This small molecule binds to this protein.
Small molecule (SMILES): Cc1cc(Nc2cc(N3CCN(C)CC3)nc(Sc3ccc(NC(=O)C4CC4)cc3)n2)[nH]n1

Sequence of chain 2.A:
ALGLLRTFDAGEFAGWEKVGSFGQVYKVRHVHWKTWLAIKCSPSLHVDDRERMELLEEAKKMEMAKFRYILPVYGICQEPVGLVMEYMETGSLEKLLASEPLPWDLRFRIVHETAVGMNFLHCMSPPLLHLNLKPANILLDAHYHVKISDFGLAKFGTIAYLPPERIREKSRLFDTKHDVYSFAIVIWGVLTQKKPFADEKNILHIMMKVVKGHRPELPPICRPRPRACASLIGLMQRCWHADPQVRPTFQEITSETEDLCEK

Binding-site contacts:
Ligand atom C10 contacts residue MET99 of chain 2.A at 3.8 Å (hydrophobic).
Ligand atom C9 contacts residue GLY102 of chain 2.A at 3.6 Å.
Ligand atom N19 contacts residue LEU82 of chain 2.A at 3.8 Å.
Ligand atom C29 contacts residue LEU150 of chain 2.A at 3.3 Å (hydrophobic).
Ligand atom N13 contacts residue GLY102 of chain 2.A at 3.8 Å.
Ligand atom C9 contacts residue TYR98 of chain 2.A at 3.6 Å (hydrophobic).
Ligand atom C28 contacts residue LEU150 of chain 2.A at 3.5 Å (hydrophobic).
Ligand atom C8 contacts residue GLY102 of chain 2.A at 3.6 Å.
Ligand atom N19 contacts residue ALA49 of chain 2.A at 3.3 Å.
Ligand atom N20 contacts residue TYR98 of chain 2.A at 3.7 Å.
Ligand atom C9 contacts residue MET99 of chain 2.A at 3.5 Å (hydrophobic).
Ligand atom O32 contacts residue VAL36 of chain 2.A at 3.8 Å.
Ligand atom C26 contacts residue VAL36 of chain 2.A at 3.6 Å (hydrophobic).
Ligand atom C28 contacts residue ALA147 of chain 2.A at 3.5 Å (hydrophobic).
Ligand atom C18 contacts residue LEU150 of chain 2.A at 3.7 Å (hydrophobic).
Ligand atom C34 contacts residue GLU69 of chain 2.A at 3.5 Å.
Ligand atom N13 contacts residue VAL28 of chain 2.A at 3.7 Å.
Ligand atom N20 contacts residue MET99 of chain 2.A at 3.4 Å (h-bond).
Ligand atom C29 contacts residue ALA147 of chain 2.A at 3.5 Å (hydrophobic).
Ligand atom C2 contacts residue TYR98 of chain 2.A at 3.8 Å (hydrophobic).
Ligand atom N20 contacts residue GLU97 of chain 2.A at 3.3 Å (salt-bridge).
Ligand atom N14 contacts residue MET99 of chain 2.A at 3.3 Å (h-bond).
Ligand atom N30 contacts residue SER160 of chain 2.A at 3.3 Å (h-bond).
Ligand atom C3 contacts residue GLU100 of chain 2.A at 3.1 Å.
Ligand atom C35 contacts residue GLU69 of chain 2.A at 3.8 Å.
Ligand atom C35 contacts residue MET96 of chain 2.A at 3.6 Å (hydrophobic).
Ligand atom C35 contacts residue LYS51 of chain 2.A at 3.6 Å.
Ligand atom C2 contacts residue GLU100 of chain 2.A at 3.5 Å.
Ligand atom C18 contacts residue ALA49 of chain 2.A at 3.5 Å (hydrophobic).
Ligand atom N14 contacts residue TYR98 of chain 2.A at 3.4 Å.
Ligand atom N19 contacts residue GLU97 of chain 2.A at 2.9 Å (salt-bridge).
Ligand atom C3 contacts residue THR101 of chain 2.A at 3.7 Å.
Ligand atom C3 contacts residue TYR98 of chain 2.A at 3.6 Å (hydrophobic).
Ligand atom N19 contacts residue LEU150 of chain 2.A at 3.7 Å.
Ligand atom N11 contacts residue LEU150 of chain 2.A at 3.8 Å.
Ligand atom C8 contacts residue VAL28 of chain 2.A at 3.9 Å (hydrophobic).
Ligand atom N20 contacts residue ALA49 of chain 2.A at 3.6 Å.
Ligand atom C21 contacts residue MET96 of chain 2.A at 3.4 Å (hydrophobic).
Ligand atom C21 contacts residue LEU82 of chain 2.A at 3.8 Å (hydrophobic).
Ligand atom C34 contacts residue ASP161 of chain 2.A at 3.4 Å.